Sequence of chain 2.A:
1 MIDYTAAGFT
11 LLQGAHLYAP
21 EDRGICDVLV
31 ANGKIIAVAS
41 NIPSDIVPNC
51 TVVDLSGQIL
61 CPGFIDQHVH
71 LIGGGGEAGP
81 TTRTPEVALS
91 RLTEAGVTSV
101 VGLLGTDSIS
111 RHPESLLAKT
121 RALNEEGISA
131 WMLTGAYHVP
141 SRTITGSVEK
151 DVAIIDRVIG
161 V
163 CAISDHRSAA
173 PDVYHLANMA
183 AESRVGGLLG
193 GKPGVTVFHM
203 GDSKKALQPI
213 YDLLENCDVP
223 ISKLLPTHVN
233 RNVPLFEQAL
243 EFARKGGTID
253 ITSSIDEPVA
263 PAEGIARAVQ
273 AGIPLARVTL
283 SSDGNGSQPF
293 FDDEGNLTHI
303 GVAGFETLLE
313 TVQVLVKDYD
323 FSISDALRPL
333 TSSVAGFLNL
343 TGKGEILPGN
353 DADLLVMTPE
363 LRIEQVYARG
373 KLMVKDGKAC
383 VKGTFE

This protein binds this small molecule.
Small molecule (SMILES): CC(C)C[C@H](C[P](=O)(O)[C@@H](N)CC(=O)O)C(=O)O

Binding-site contacts:
Ligand atom P contacts residue ZN1 of chain 2.D at 3.3 Å.
Ligand atom O4 contacts residue ARG233 of chain 2.A at 3.0 Å (salt-bridge).
Ligand atom C7 contacts residue ARG169 of chain 2.A at 3.4 Å.
Ligand atom C3 contacts residue GLY75 of chain 2.A at 3.6 Å.
Ligand atom P contacts residue TYR137 of chain 2.A at 3.5 Å.
Ligand atom O2 contacts residue SER289 of chain 2.A at 3.4 Å (h-bond).
Ligand atom O4 contacts residue HIS201 of chain 2.A at 3.3 Å.
Ligand atom C2 contacts residue HIS70 of chain 2.A at 3.3 Å.
Ligand atom O2P contacts residue KCX162 of chain 2.A at 3.5 Å (h-bond).
Ligand atom O3 contacts residue PRO291 of chain 2.A at 3.7 Å.
Ligand atom O2P contacts residue HIS201 of chain 2.A at 3.0 Å.
Ligand atom O3 contacts residue ARG169 of chain 2.A at 2.9 Å (salt-bridge).
Ligand atom O1P contacts residue ASP285 of chain 2.A at 2.8 Å (salt-bridge).
Ligand atom C18 contacts residue ILE257 of chain 2.A at 3.4 Å (hydrophobic).
Ligand atom O1P contacts residue ZN1 of chain 2.D at 3.4 Å.
Ligand atom O2P contacts residue ZN1 of chain 2.D at 2.0 Å.
Ligand atom O2 contacts residue GLY75 of chain 2.A at 2.6 Å (h-bond).
Ligand atom C1 contacts residue TYR137 of chain 2.A at 3.5 Å (hydrophobic).
Ligand atom C8 contacts residue ASP285 of chain 2.A at 3.1 Å.
Ligand atom O2P contacts residue TYR137 of chain 2.A at 2.4 Å (h-bond).
Ligand atom N contacts residue SER289 of chain 2.A at 2.7 Å (h-bond).
Ligand atom C16 contacts residue ARG233 of chain 2.A at 3.6 Å.
Ligand atom C5 contacts residue SER289 of chain 2.A at 3.8 Å.
Ligand atom O4 contacts residue ARG169 of chain 2.A at 3.2 Å (salt-bridge).
Ligand atom C8 contacts residue SER289 of chain 2.A at 3.4 Å.
Ligand atom O1P contacts residue HIS230 of chain 2.A at 3.6 Å.
Ligand atom O3 contacts residue TYR137 of chain 2.A at 3.7 Å.
Ligand atom P contacts residue KCX162 of chain 2.A at 3.6 Å.
Ligand atom O2P contacts residue HIS230 of chain 2.A at 3.5 Å (h-bond).
Ligand atom O1P contacts residue HIS70 of chain 2.A at 3.4 Å (h-bond).
Ligand atom O1P contacts residue KCX162 of chain 2.A at 3.0 Å (h-bond).
Ligand atom C2 contacts residue KCX162 of chain 2.A at 3.1 Å.
Ligand atom P contacts residue ZN1 of chain 2.C at 3.5 Å.
Ligand atom O1 contacts residue THR106 of chain 2.A at 2.8 Å (h-bond).
Ligand atom P contacts residue ASP285 of chain 2.A at 3.7 Å.
Ligand atom C18 contacts residue ARG233 of chain 2.A at 3.7 Å.
Ligand atom O1P contacts residue ZN1 of chain 2.C at 2.2 Å.
Ligand atom O1 contacts residue GLY105 of chain 2.A at 3.2 Å.
Ligand atom C17 contacts residue PHE292 of chain 2.A at 3.7 Å (hydrophobic).
Ligand atom O2 contacts residue GLY74 of chain 2.A at 3.5 Å.